Binding-site contacts:
Ligand atom C5 contacts residue ASN315 of chain 52.K at 3.7 Å.
Ligand atom O5 contacts residue VAL314 of chain 52.K at 3.8 Å.
Ligand atom N2 contacts residue ASN315 of chain 52.K at 2.8 Å (h-bond).
Ligand atom C8 contacts residue ILE281 of chain 52.K at 4.5 Å (hydrophobic).
Ligand atom C8 contacts residue ASN315 of chain 52.K at 3.5 Å.
Ligand atom C4 contacts residue ASN315 of chain 52.K at 4.3 Å.
Ligand atom O5 contacts residue THR313 of chain 52.K at 4.3 Å.
Ligand atom C6 contacts residue THR313 of chain 52.K at 4.5 Å.
Ligand atom C6 contacts residue ASN315 of chain 52.K at 4.5 Å.
Ligand atom C1 contacts residue VAL314 of chain 52.K at 4.4 Å (hydrophobic).
Ligand atom C7 contacts residue ASN315 of chain 52.K at 3.3 Å.
Ligand atom C2 contacts residue ASN315 of chain 52.K at 2.5 Å.
Ligand atom O7 contacts residue ASN315 of chain 52.K at 4.2 Å.
Ligand atom O5 contacts residue ASN315 of chain 52.K at 2.4 Å (h-bond).
Ligand atom C1 contacts residue ASN315 of chain 52.K at 1.4 Å.
Ligand atom C3 contacts residue ASN315 of chain 52.K at 3.8 Å.

The small molecule below binds the protein below.
Small molecule (SMILES): CC(=O)N[C@@H]1[C@@H](O)[C@H](O)[C@@H](CO)O[C@H]1O

Sequence of chain 52.K:
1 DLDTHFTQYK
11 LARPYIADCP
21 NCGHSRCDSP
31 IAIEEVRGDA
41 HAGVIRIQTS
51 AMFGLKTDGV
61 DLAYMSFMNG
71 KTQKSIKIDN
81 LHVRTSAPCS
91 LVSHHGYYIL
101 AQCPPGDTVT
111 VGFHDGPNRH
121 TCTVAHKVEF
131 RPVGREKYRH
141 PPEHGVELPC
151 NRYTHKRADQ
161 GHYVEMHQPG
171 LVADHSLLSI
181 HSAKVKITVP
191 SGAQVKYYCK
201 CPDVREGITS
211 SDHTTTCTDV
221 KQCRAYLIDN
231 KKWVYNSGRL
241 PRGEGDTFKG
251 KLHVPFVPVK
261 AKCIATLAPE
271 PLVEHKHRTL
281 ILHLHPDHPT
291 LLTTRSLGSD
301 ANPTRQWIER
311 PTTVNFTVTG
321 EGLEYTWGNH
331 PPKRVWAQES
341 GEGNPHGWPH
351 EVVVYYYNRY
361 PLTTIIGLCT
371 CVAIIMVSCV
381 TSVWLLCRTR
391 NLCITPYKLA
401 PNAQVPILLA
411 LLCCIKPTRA